Binding-site contacts:
Ligand atom O2' contacts residue THR38 of chain 1.A at 3.6 Å.
Ligand atom N1 contacts residue ALA60 of chain 1.A at 3.4 Å.
Ligand atom PB contacts residue MG1 of chain 1.E at 3.5 Å.
Ligand atom N6 contacts residue GLU113 of chain 1.A at 3.0 Å (salt-bridge).
Ligand atom N6 contacts residue LEU96 of chain 1.A at 3.5 Å.
Ligand atom PA contacts residue LYS62 of chain 1.A at 3.7 Å.
Ligand atom C6 contacts residue ALA60 of chain 1.A at 3.5 Å (hydrophobic).
Ligand atom O3G contacts residue ASP179 of chain 1.A at 3.7 Å.
Ligand atom O1G contacts residue ASN165 of chain 1.A at 3.0 Å (h-bond).
Ligand atom O2A contacts residue LYS62 of chain 1.A at 2.9 Å (salt-bridge).
Ligand atom C5 contacts residue LEU167 of chain 1.A at 3.6 Å (hydrophobic).
Ligand atom N6 contacts residue ALA60 of chain 1.A at 3.7 Å.
Ligand atom C4 contacts residue LEU167 of chain 1.A at 3.4 Å (hydrophobic).
Ligand atom N1 contacts residue LEU115 of chain 1.A at 3.3 Å (h-bond).
Ligand atom C4 contacts residue VAL46 of chain 1.A at 3.7 Å (hydrophobic).
Ligand atom O2A contacts residue ASP179 of chain 1.A at 3.5 Å.
Ligand atom C2 contacts residue LEU167 of chain 1.A at 3.6 Å (hydrophobic).
Ligand atom O3A contacts residue LYS62 of chain 1.A at 3.3 Å (salt-bridge).
Ligand atom O1G contacts residue ASP179 of chain 1.A at 2.7 Å (salt-bridge).
Ligand atom O1B contacts residue MG1 of chain 1.E at 2.0 Å.
Ligand atom PG contacts residue MG1 of chain 1.E at 3.4 Å.
Ligand atom O2B contacts residue SER44 of chain 1.A at 2.9 Å (h-bond).
Ligand atom C6 contacts residue LEU167 of chain 1.A at 3.8 Å (hydrophobic).
Ligand atom N3 contacts residue THR38 of chain 1.A at 3.7 Å.
Ligand atom N3B contacts residue ASP179 of chain 1.A at 3.1 Å (salt-bridge).
Ligand atom C1' contacts residue THR38 of chain 1.A at 3.5 Å.
Ligand atom O1B contacts residue SER44 of chain 1.A at 3.5 Å (h-bond).
Ligand atom O3' contacts residue ASN118 of chain 1.A at 2.9 Å (h-bond).
Ligand atom N9 contacts residue VAL46 of chain 1.A at 3.5 Å.
Ligand atom N6 contacts residue PHE112 of chain 1.A at 3.6 Å.
Ligand atom O5' contacts residue VAL46 of chain 1.A at 3.5 Å.
Ligand atom O2' contacts residue ASN118 of chain 1.A at 3.5 Å (h-bond).
Ligand atom O3' contacts residue ASP164 of chain 1.A at 3.3 Å (salt-bridge).
Ligand atom O4' contacts residue VAL46 of chain 1.A at 3.4 Å.
Ligand atom N3 contacts residue LEU167 of chain 1.A at 3.5 Å.
Ligand atom PG contacts residue ASP179 of chain 1.A at 3.6 Å.
Ligand atom O1A contacts residue ASP179 of chain 1.A at 3.4 Å.
Ligand atom C2 contacts residue LEU115 of chain 1.A at 3.2 Å (hydrophobic).
Ligand atom O2G contacts residue MG1 of chain 1.E at 2.1 Å.
Ligand atom N1 contacts residue GLU113 of chain 1.A at 3.7 Å.

A small-molecule ligand and the protein it binds are described below.
Small molecule (SMILES): Nc1ncnc2c1ncn2[C@@H]1O[C@H](CO[P](=O)(O)O[P](=O)(O)NP(=O)(O)O)[C@@H](O)[C@H]1O

Sequence of chain 1.A:
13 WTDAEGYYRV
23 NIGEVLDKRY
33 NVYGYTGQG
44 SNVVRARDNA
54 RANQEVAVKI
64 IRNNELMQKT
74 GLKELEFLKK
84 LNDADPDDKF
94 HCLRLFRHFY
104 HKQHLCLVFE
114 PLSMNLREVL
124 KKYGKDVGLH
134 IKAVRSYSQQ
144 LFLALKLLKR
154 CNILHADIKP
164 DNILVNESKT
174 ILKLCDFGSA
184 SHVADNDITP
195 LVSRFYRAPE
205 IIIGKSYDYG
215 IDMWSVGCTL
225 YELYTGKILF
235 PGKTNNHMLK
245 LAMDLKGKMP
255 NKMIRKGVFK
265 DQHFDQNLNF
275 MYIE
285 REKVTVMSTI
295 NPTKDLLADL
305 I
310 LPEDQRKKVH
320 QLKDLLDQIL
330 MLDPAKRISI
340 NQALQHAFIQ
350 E